Binding-site contacts:
Ligand atom CAL contacts residue HIS202 of chain 1.B at 3.7 Å.
Ligand atom CAU contacts residue SER354 of chain 1.A at 3.5 Å.
Ligand atom OAG contacts residue ASP309 of chain 1.B at 3.5 Å (salt-bridge).
Ligand atom OAF contacts residue HIS311 of chain 1.B at 2.8 Å (h-bond).
Ligand atom OAE contacts residue SER354 of chain 1.A at 3.5 Å (h-bond).
Ligand atom CAV contacts residue TYR250 of chain 1.B at 3.6 Å (hydrophobic).
Ligand atom OAO contacts residue LEU278 of chain 1.B at 3.5 Å.
Ligand atom OAE contacts residue THR170 of chain 1.B at 2.9 Å (h-bond).
Ligand atom OAR contacts residue HIS130 of chain 1.A at 3.4 Å (h-bond).
Ligand atom OAT contacts residue LEU129 of chain 1.A at 3.6 Å.
Ligand atom OAE contacts residue GLY169 of chain 1.B at 3.5 Å (h-bond).
Ligand atom NAJ contacts residue ASP275 of chain 1.B at 3.1 Å (salt-bridge).
Ligand atom OAF contacts residue GLY169 of chain 1.B at 3.0 Å (h-bond).
Ligand atom PAC contacts residue SER354 of chain 1.A at 3.7 Å.
Ligand atom OAT contacts residue HIS130 of chain 1.A at 3.7 Å.
Ligand atom CAL contacts residue ASP275 of chain 1.B at 3.6 Å.
Ligand atom OAT contacts residue SER354 of chain 1.A at 3.5 Å (h-bond).
Ligand atom PAQ contacts residue TYR106 of chain 1.B at 3.6 Å.
Ligand atom OAD contacts residue SER354 of chain 1.A at 2.7 Å (h-bond).
Ligand atom OAF contacts residue SER354 of chain 1.A at 3.5 Å.
Ligand atom OAG contacts residue THR170 of chain 1.B at 3.5 Å (h-bond).
Ligand atom NAW contacts residue TYR250 of chain 1.B at 3.6 Å.
Ligand atom OAS contacts residue ALA104 of chain 1.B at 3.5 Å (h-bond).
Ligand atom CAN contacts residue HIS202 of chain 1.B at 3.7 Å.
Ligand atom PAC contacts residue GLY169 of chain 1.B at 3.5 Å.
Ligand atom CAK contacts residue HIS202 of chain 1.B at 3.5 Å.
Ligand atom CAA contacts residue HIS202 of chain 1.B at 3.7 Å.
Ligand atom PAC contacts residue THR170 of chain 1.B at 3.6 Å.
Ligand atom OAS contacts residue ASN127 of chain 1.A at 3.4 Å (h-bond).
Ligand atom OAO contacts residue TYR250 of chain 1.B at 3.4 Å.
Ligand atom OAG contacts residue GLY169 of chain 1.B at 3.2 Å.
Ligand atom CAI contacts residue HIS202 of chain 1.B at 3.6 Å.
Ligand atom OAS contacts residue HIS130 of chain 1.A at 3.4 Å (h-bond).
Ligand atom OAF contacts residue ASP309 of chain 1.B at 3.4 Å (salt-bridge).
Ligand atom PAQ contacts residue HIS130 of chain 1.A at 3.6 Å.
Ligand atom NAJ contacts residue HIS202 of chain 1.B at 3.5 Å.
Ligand atom CAM contacts residue ASP275 of chain 1.B at 3.2 Å.
Ligand atom OAE contacts residue GLY353 of chain 1.A at 3.7 Å.
Ligand atom OAP contacts residue TYR106 of chain 1.B at 2.4 Å (h-bond).
Ligand atom OAR contacts residue ALA104 of chain 1.B at 3.4 Å (h-bond).

This protein binds this small molecule.
Small molecule (SMILES): Cc1ncc(COP(=O)(O)O)c(/C=N/CCOP(=O)(O)O)c1O

Sequence of chain 1.B:
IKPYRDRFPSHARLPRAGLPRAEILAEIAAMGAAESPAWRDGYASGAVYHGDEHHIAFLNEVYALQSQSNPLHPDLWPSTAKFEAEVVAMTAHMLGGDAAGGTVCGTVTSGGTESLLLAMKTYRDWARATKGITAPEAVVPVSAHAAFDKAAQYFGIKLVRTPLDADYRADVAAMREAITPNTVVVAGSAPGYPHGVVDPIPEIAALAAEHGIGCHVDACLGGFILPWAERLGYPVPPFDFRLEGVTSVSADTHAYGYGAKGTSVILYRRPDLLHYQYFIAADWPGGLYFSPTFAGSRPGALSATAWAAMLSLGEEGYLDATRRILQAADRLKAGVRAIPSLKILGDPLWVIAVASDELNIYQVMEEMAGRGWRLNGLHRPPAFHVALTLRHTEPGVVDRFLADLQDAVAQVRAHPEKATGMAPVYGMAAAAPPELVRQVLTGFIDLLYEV

Sequence of chain 1.A:
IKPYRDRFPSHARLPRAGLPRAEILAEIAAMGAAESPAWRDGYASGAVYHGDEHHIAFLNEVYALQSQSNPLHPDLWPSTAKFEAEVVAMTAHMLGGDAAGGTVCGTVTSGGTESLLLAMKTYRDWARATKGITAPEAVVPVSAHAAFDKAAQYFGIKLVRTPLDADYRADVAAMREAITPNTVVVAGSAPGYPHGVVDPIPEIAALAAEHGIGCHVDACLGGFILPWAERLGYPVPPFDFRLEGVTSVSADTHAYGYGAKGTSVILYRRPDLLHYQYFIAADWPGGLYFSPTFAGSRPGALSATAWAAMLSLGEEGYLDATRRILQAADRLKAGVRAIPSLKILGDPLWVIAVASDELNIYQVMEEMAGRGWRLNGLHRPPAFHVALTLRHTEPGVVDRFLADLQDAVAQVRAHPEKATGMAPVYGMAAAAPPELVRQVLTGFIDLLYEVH